Sequence of chain 1.A:
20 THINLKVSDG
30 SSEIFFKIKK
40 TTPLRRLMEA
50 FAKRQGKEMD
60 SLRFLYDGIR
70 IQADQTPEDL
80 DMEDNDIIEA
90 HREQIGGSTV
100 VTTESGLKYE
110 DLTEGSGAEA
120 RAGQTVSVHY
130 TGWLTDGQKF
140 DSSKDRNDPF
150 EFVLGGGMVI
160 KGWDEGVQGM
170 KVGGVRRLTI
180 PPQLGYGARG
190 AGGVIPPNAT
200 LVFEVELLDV

This protein binds this small molecule.
Small molecule (SMILES): C=CC[C@@H]1/C=C(\C)C[C@H](C)C[C@H](OC)[C@H]2O[C@@](O)(C(=O)C(=O)N3CCCC[C@H]3C(=O)O[C@H](/C(C)=C/[C@@H]3CC[C@@H](O)[C@H](OC)C3)[C@H](C)[C@@H](O)CC1=O)[C@H](C)C[C@@H]2OC

Binding-site contacts:
Ligand atom O1 contacts residue TYR185 of chain 1.A at 3.4 Å (h-bond).
Ligand atom O2 contacts residue TYR185 of chain 1.A at 3.7 Å.
Ligand atom C14 contacts residue ASP140 of chain 1.A at 3.9 Å.
Ligand atom C8 contacts residue PHE202 of chain 1.A at 3.9 Å (hydrophobic).
Ligand atom C29 contacts residue TYR185 of chain 1.A at 3.8 Å (hydrophobic).
Ligand atom C9 contacts residue ASP140 of chain 1.A at 3.8 Å.
Ligand atom C41 contacts residue PHE149 of chain 1.A at 3.6 Å (hydrophobic).
Ligand atom O3 contacts residue PHE202 of chain 1.A at 3.5 Å.
Ligand atom C5 contacts residue TYR129 of chain 1.A at 3.6 Å (hydrophobic).
Ligand atom C36 contacts residue PHE149 of chain 1.A at 3.8 Å (hydrophobic).
Ligand atom O3 contacts residue TYR185 of chain 1.A at 2.6 Å (h-bond).
Ligand atom C27 contacts residue TYR185 of chain 1.A at 3.6 Å (hydrophobic).
Ligand atom C2 contacts residue TYR185 of chain 1.A at 3.4 Å (hydrophobic).
Ligand atom C45 contacts residue GLY184 of chain 1.A at 3.3 Å.
Ligand atom O4 contacts residue TYR129 of chain 1.A at 3.3 Å.
Ligand atom C10 contacts residue ASP140 of chain 1.A at 3.6 Å.
Ligand atom C1 contacts residue TYR185 of chain 1.A at 3.3 Å (hydrophobic).
Ligand atom C6 contacts residue TYR129 of chain 1.A at 3.6 Å (hydrophobic).
Ligand atom O10 contacts residue MET157 of chain 1.A at 2.5 Å (h-bond).
Ligand atom O2 contacts residue ILE159 of chain 1.A at 2.9 Å (h-bond).
Ligand atom C8 contacts residue TYR185 of chain 1.A at 3.3 Å (hydrophobic).
Ligand atom C35 contacts residue TYR185 of chain 1.A at 3.8 Å (hydrophobic).
Ligand atom C11 contacts residue TYR185 of chain 1.A at 3.6 Å (hydrophobic).
Ligand atom C3 contacts residue TRP162 of chain 1.A at 3.4 Å (hydrophobic).
Ligand atom O6 contacts residue ASP140 of chain 1.A at 2.8 Å (salt-bridge).
Ligand atom C4 contacts residue PHE149 of chain 1.A at 3.5 Å (hydrophobic).
Ligand atom O4 contacts residue ASP140 of chain 1.A at 3.3 Å (salt-bridge).
Ligand atom C28 contacts residue MET157 of chain 1.A at 3.8 Å (hydrophobic).
Ligand atom C4 contacts residue TRP162 of chain 1.A at 3.7 Å (hydrophobic).
Ligand atom O5 contacts residue TYR129 of chain 1.A at 3.7 Å.
Ligand atom C24 contacts residue MET157 of chain 1.A at 3.7 Å (hydrophobic).
Ligand atom C30 contacts residue TYR185 of chain 1.A at 3.8 Å (hydrophobic).
Ligand atom N7 contacts residue TYR185 of chain 1.A at 3.6 Å.
Ligand atom C44 contacts residue ARG145 of chain 1.A at 3.8 Å.
Ligand atom O5 contacts residue ASP140 of chain 1.A at 3.4 Å (salt-bridge).
Ligand atom O4 contacts residue PHE139 of chain 1.A at 3.5 Å.
Ligand atom C42 contacts residue TYR185 of chain 1.A at 3.3 Å (hydrophobic).
Ligand atom O2 contacts residue VAL158 of chain 1.A at 3.4 Å.
Ligand atom C36 contacts residue ARG145 of chain 1.A at 3.7 Å.
Ligand atom O4 contacts residue PHE202 of chain 1.A at 3.8 Å.